A protein and the small-molecule ligand that binds it are described below.
Small molecule (SMILES): CC(=O)N[C@@H]1[C@@H](O)[C@H](O)[C@@H](CO)O[C@H]1O

Sequence of chain 1.C:
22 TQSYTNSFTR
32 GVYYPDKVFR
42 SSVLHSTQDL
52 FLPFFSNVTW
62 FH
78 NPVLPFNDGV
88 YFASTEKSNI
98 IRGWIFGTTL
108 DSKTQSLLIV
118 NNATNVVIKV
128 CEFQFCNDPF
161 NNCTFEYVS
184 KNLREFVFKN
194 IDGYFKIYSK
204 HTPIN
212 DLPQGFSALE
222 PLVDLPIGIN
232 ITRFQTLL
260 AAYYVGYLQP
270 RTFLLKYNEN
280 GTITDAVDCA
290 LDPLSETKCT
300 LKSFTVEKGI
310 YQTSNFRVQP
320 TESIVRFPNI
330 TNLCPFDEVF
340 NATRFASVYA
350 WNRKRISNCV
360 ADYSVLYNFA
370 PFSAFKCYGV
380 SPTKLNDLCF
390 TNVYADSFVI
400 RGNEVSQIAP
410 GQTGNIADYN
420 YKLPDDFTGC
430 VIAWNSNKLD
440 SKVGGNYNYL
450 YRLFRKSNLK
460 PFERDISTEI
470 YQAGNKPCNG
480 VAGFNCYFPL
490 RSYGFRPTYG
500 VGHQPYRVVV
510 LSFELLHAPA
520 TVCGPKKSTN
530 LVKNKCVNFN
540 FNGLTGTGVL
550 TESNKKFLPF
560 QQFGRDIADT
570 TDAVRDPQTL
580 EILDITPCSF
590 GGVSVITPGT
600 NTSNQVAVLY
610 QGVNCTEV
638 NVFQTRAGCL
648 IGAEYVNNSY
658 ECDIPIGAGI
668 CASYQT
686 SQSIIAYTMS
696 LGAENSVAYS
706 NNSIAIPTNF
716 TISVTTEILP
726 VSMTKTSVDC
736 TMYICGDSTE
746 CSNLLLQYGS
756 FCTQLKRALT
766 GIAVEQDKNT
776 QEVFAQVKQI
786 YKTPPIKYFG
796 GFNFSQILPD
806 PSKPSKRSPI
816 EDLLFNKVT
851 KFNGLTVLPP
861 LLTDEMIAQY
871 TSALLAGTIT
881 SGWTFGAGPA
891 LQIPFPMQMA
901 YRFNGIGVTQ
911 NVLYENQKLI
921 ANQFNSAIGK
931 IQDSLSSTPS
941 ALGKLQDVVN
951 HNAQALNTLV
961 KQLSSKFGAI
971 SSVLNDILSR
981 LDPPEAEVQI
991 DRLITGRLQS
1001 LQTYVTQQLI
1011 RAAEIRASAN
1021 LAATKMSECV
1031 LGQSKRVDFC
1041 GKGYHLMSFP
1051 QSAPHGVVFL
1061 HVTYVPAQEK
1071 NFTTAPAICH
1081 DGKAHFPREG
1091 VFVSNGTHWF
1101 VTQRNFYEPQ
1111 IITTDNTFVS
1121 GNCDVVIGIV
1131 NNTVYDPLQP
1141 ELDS

Binding-site contacts:
Ligand atom C6 contacts residue ASN600 of chain 1.C at 4.3 Å.
Ligand atom O5 contacts residue ASN600 of chain 1.C at 2.4 Å (h-bond).
Ligand atom C4 contacts residue ASN600 of chain 1.C at 4.2 Å.
Ligand atom C5 contacts residue ASN600 of chain 1.C at 3.7 Å.
Ligand atom O6 contacts residue ASN600 of chain 1.C at 3.5 Å (h-bond).
Ligand atom N2 contacts residue ASN600 of chain 1.C at 2.9 Å (h-bond).
Ligand atom C7 contacts residue ASN600 of chain 1.C at 3.5 Å.
Ligand atom C2 contacts residue ASN600 of chain 1.C at 2.4 Å.
Ligand atom C1 contacts residue ASN600 of chain 1.C at 1.4 Å.
Ligand atom C3 contacts residue ASN600 of chain 1.C at 3.8 Å.
Ligand atom O7 contacts residue ASN600 of chain 1.C at 4.4 Å.
Ligand atom C8 contacts residue ASN600 of chain 1.C at 3.8 Å.